This protein binds this small molecule.
Small molecule (SMILES): CC(=O)N[C@H]1[C@H](O[C@H]2[C@H](O)[C@@H](NC(C)=O)CO[C@@H]2CO)O[C@H](CO)[C@@H](O[C@@H]2O[C@H](CO)[C@@H](O)[C@H](O)[C@@H]2O)[C@@H]1O

Binding-site contacts:
Ligand atom C8 contacts residue THR57 of chain 1.B at 3.7 Å.
Ligand atom C1 contacts residue VAL56 of chain 1.B at 3.6 Å (hydrophobic).
Ligand atom O7 contacts residue THR57 of chain 1.B at 3.6 Å.
Ligand atom N2 contacts residue GLN44 of chain 1.B at 3.4 Å (h-bond).
Ligand atom C8 contacts residue TYR39 of chain 1.B at 4.0 Å (hydrophobic).
Ligand atom C6 contacts residue PRO46 of chain 1.B at 4.0 Å (hydrophobic).
Ligand atom C7 contacts residue ASN55 of chain 1.B at 3.4 Å.
Ligand atom N2 contacts residue ASN55 of chain 1.B at 2.8 Å (h-bond).
Ligand atom O5 contacts residue ASN55 of chain 1.B at 2.4 Å (h-bond).
Ligand atom O5 contacts residue THR57 of chain 1.B at 3.6 Å (h-bond).
Ligand atom O7 contacts residue GLY48 of chain 1.B at 3.0 Å (h-bond).
Ligand atom C6 contacts residue ALA45 of chain 1.B at 3.5 Å (hydrophobic).
Ligand atom O5 contacts residue SER47 of chain 1.B at 3.3 Å (h-bond).
Ligand atom O5 contacts residue PRO46 of chain 1.B at 3.3 Å.
Ligand atom C1 contacts residue GLY48 of chain 1.B at 3.9 Å.
Ligand atom C8 contacts residue GLY41 of chain 1.B at 3.2 Å.
Ligand atom O3 contacts residue SER47 of chain 1.B at 3.7 Å.
Ligand atom N2 contacts residue GLY48 of chain 1.B at 4.0 Å.
Ligand atom C7 contacts residue GLY48 of chain 1.B at 3.5 Å.
Ligand atom C2 contacts residue ASN55 of chain 1.B at 2.5 Å.
Ligand atom O7 contacts residue ASN55 of chain 1.B at 3.6 Å.
Ligand atom C2 contacts residue SER47 of chain 1.B at 3.6 Å.
Ligand atom O6 contacts residue SER47 of chain 1.B at 3.2 Å (h-bond).
Ligand atom O7 contacts residue PHE49 of chain 1.B at 3.7 Å.
Ligand atom C3 contacts residue ASN55 of chain 1.B at 3.8 Å.
Ligand atom C6 contacts residue SER47 of chain 1.B at 4.1 Å.
Ligand atom C1 contacts residue SER47 of chain 1.B at 4.1 Å.
Ligand atom C1 contacts residue ASN55 of chain 1.B at 1.4 Å.
Ligand atom C5 contacts residue ASN55 of chain 1.B at 3.7 Å.
Ligand atom C2 contacts residue GLY48 of chain 1.B at 4.1 Å.
Ligand atom C5 contacts residue THR57 of chain 1.B at 3.3 Å.
Ligand atom C6 contacts residue THR57 of chain 1.B at 3.5 Å.
Ligand atom C7 contacts residue THR57 of chain 1.B at 4.0 Å.
Ligand atom C7 contacts residue GLN44 of chain 1.B at 4.0 Å.
Ligand atom C4 contacts residue SER47 of chain 1.B at 3.5 Å.
Ligand atom O6 contacts residue PRO46 of chain 1.B at 3.8 Å.
Ligand atom O6 contacts residue ALA45 of chain 1.B at 2.7 Å (h-bond).
Ligand atom C8 contacts residue GLN44 of chain 1.B at 3.6 Å.
Ligand atom C3 contacts residue SER47 of chain 1.B at 3.8 Å.
Ligand atom C1 contacts residue THR57 of chain 1.B at 4.1 Å.

Sequence of chain 1.B:
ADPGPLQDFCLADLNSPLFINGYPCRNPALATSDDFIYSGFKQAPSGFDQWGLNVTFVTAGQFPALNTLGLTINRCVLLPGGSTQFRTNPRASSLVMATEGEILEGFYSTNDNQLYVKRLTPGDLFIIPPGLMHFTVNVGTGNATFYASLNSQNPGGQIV